The small molecule below binds the protein below.
Small molecule (SMILES): CC(=O)N[C@@H]1[C@@H](O)[C@H](O)[C@@H](CO)O[C@H]1O

Binding-site contacts:
Ligand atom C5 contacts residue TYR25 of chain 1.C at 3.6 Å (hydrophobic).
Ligand atom C4 contacts residue ASN58 of chain 1.C at 4.2 Å.
Ligand atom C6 contacts residue TYR25 of chain 1.C at 3.7 Å (hydrophobic).
Ligand atom O7 contacts residue ASN58 of chain 1.C at 4.3 Å.
Ligand atom O6 contacts residue TYR25 of chain 1.C at 4.1 Å.
Ligand atom C5 contacts residue ASN58 of chain 1.C at 3.7 Å.
Ligand atom C3 contacts residue ASN58 of chain 1.C at 3.8 Å.
Ligand atom C2 contacts residue ASN58 of chain 1.C at 2.5 Å.
Ligand atom O5 contacts residue ASN58 of chain 1.C at 2.3 Å (h-bond).
Ligand atom C8 contacts residue ASN58 of chain 1.C at 4.2 Å.
Ligand atom O6 contacts residue ASN58 of chain 1.C at 4.5 Å.
Ligand atom N2 contacts residue ASN58 of chain 1.C at 3.0 Å (h-bond).
Ligand atom C7 contacts residue ASN58 of chain 1.C at 3.9 Å.
Ligand atom O5 contacts residue TYR25 of chain 1.C at 3.8 Å.
Ligand atom C1 contacts residue ASN58 of chain 1.C at 1.4 Å.
Ligand atom C1 contacts residue TYR25 of chain 1.C at 3.7 Å (hydrophobic).

Sequence of chain 1.C:
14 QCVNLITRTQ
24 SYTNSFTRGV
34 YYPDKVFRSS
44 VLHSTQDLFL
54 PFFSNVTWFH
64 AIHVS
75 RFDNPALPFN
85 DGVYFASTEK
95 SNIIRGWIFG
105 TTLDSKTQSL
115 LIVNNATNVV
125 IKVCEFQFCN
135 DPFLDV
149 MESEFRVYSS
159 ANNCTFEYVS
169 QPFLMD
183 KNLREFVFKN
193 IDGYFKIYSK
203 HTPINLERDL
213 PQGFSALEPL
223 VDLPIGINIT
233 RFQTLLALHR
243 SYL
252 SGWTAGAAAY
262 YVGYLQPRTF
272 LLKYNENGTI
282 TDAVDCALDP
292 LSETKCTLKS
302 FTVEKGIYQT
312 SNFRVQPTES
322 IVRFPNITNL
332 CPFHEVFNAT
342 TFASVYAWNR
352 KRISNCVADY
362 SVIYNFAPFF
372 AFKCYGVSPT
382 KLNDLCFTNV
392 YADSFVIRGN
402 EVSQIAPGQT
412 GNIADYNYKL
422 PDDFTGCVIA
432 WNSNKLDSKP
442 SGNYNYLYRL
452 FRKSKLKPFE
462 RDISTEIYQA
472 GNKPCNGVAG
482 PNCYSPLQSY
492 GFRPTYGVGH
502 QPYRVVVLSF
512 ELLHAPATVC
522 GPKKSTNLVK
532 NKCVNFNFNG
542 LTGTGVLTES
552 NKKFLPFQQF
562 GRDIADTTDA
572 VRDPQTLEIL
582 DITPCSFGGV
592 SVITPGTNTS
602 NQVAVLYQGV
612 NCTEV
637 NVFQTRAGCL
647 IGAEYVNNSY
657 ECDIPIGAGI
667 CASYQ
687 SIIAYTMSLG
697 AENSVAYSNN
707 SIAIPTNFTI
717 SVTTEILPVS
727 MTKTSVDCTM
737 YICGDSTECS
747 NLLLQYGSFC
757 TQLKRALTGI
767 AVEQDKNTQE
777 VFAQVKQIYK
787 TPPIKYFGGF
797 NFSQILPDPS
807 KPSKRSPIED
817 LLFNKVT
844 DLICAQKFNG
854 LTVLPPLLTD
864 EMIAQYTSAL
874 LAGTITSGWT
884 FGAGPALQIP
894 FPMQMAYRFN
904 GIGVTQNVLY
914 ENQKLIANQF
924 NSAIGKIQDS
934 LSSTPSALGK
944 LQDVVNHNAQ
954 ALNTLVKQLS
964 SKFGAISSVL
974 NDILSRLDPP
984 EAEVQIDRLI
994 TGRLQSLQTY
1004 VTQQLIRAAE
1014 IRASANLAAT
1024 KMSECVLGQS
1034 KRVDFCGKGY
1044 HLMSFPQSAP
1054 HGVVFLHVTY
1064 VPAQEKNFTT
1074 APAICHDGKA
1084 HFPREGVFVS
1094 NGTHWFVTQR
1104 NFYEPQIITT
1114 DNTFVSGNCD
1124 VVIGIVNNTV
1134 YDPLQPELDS